Binding-site contacts:
Ligand atom C8 contacts residue LYS75 of chain 1.H at 3.8 Å.
Ligand atom C1 contacts residue ASN82 of chain 1.H at 1.4 Å.
Ligand atom N2 contacts residue GLY78 of chain 1.H at 3.6 Å (h-bond).
Ligand atom O5 contacts residue ASN82 of chain 1.H at 2.4 Å (h-bond).
Ligand atom C8 contacts residue ASN79 of chain 1.H at 3.4 Å.
Ligand atom O7 contacts residue LYS75 of chain 1.H at 4.2 Å.
Ligand atom C4 contacts residue ASN82 of chain 1.H at 4.2 Å.
Ligand atom C7 contacts residue ASN79 of chain 1.H at 3.6 Å.
Ligand atom N2 contacts residue ASN82 of chain 1.H at 2.9 Å (h-bond).
Ligand atom O7 contacts residue ASN79 of chain 1.H at 3.4 Å (h-bond).
Ligand atom C5 contacts residue ASN82 of chain 1.H at 3.7 Å.
Ligand atom C7 contacts residue ASN82 of chain 1.H at 3.6 Å.
Ligand atom O7 contacts residue ASN82 of chain 1.H at 3.8 Å.
Ligand atom C3 contacts residue ASN82 of chain 1.H at 3.8 Å.
Ligand atom C1 contacts residue GLY78 of chain 1.H at 4.2 Å.
Ligand atom C8 contacts residue GLU72 of chain 1.H at 4.3 Å.
Ligand atom O3 contacts residue GLU72 of chain 1.H at 3.6 Å (salt-bridge).
Ligand atom C2 contacts residue ASN82 of chain 1.H at 2.5 Å.
Ligand atom C7 contacts residue GLY78 of chain 1.H at 3.7 Å.
Ligand atom C8 contacts residue GLY78 of chain 1.H at 3.5 Å.

A protein and the small-molecule ligand that binds it are described below.
Small molecule (SMILES): CC(=O)N[C@@H]1[C@@H](O)[C@H](O)[C@@H](CO)O[C@H]1O

Sequence of chain 1.H:
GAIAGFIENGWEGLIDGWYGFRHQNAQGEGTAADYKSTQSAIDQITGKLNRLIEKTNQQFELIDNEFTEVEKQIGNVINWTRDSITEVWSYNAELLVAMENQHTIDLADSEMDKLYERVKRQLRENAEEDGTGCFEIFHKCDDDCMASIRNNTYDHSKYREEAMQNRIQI